This protein binds this small molecule.
Small molecule (SMILES): Nc1ncnc2c1ncn2[C@@H]1O[C@H](COP(=O)(O)OP(=O)(O)OP(O)(O)=S)[C@@H](O)[C@H]1O

Sequence of chain 4.D:
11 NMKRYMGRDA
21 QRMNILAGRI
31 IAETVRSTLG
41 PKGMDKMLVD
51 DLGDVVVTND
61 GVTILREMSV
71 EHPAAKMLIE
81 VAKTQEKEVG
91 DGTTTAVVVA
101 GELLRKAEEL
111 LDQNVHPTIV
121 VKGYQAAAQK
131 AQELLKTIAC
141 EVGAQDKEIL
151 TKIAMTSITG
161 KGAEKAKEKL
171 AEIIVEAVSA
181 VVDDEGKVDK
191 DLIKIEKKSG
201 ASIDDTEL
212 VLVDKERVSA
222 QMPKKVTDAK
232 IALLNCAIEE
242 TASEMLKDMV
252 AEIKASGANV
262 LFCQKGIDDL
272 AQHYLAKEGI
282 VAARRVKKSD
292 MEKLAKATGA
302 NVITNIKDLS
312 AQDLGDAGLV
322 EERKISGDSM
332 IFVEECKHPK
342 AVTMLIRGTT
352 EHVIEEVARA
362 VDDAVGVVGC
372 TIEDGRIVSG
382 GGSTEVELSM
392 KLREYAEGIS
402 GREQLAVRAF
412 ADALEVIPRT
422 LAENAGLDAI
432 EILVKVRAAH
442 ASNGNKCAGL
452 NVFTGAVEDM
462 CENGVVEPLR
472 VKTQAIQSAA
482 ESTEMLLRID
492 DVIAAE

Binding-site contacts:
Ligand atom O1A contacts residue GLY40 of chain 4.D at 3.2 Å (h-bond).
Ligand atom O3G contacts residue ASP91 of chain 4.D at 2.5 Å (salt-bridge).
Ligand atom O1B contacts residue ASP91 of chain 4.D at 2.6 Å (salt-bridge).
Ligand atom C3' contacts residue GLU468 of chain 4.D at 2.7 Å.
Ligand atom O3B contacts residue THR93 of chain 4.D at 3.5 Å (h-bond).
Ligand atom C2' contacts residue GLU468 of chain 4.D at 2.5 Å.
Ligand atom C1' contacts residue GLY382 of chain 4.D at 3.4 Å.
Ligand atom N1 contacts residue ASN452 of chain 4.D at 3.6 Å.
Ligand atom O2' contacts residue GLU468 of chain 4.D at 2.4 Å (salt-bridge).
Ligand atom O2G contacts residue THR93 of chain 4.D at 3.1 Å (h-bond).
Ligand atom O2G contacts residue GLY92 of chain 4.D at 3.2 Å (h-bond).
Ligand atom PB contacts residue GLY92 of chain 4.D at 3.7 Å.
Ligand atom C2 contacts residue GLY382 of chain 4.D at 3.5 Å.
Ligand atom O3B contacts residue THR94 of chain 4.D at 3.6 Å.
Ligand atom S1G contacts residue THR94 of chain 4.D at 3.4 Å (h-bond).
Ligand atom PG contacts residue ASP91 of chain 4.D at 3.3 Å.
Ligand atom O3B contacts residue ASP91 of chain 4.D at 3.6 Å.
Ligand atom O2B contacts residue GLY92 of chain 4.D at 3.3 Å.
Ligand atom C4 contacts residue VAL466 of chain 4.D at 3.3 Å (hydrophobic).
Ligand atom N1 contacts residue VAL466 of chain 4.D at 3.7 Å.
Ligand atom O3' contacts residue GLU468 of chain 4.D at 3.4 Å (salt-bridge).
Ligand atom O2G contacts residue ASP60 of chain 4.D at 3.5 Å (salt-bridge).
Ligand atom N3 contacts residue GLY382 of chain 4.D at 2.8 Å.
Ligand atom PB contacts residue ASP91 of chain 4.D at 3.7 Å.
Ligand atom C6 contacts residue VAL466 of chain 4.D at 3.4 Å (hydrophobic).
Ligand atom O3B contacts residue GLY92 of chain 4.D at 3.3 Å (h-bond).
Ligand atom O2' contacts residue GLY382 of chain 4.D at 2.7 Å (h-bond).
Ligand atom N3 contacts residue VAL466 of chain 4.D at 3.7 Å.
Ligand atom O1A contacts residue THR38 of chain 4.D at 3.7 Å.
Ligand atom O2B contacts residue THR95 of chain 4.D at 3.0 Å.
Ligand atom C2' contacts residue GLY382 of chain 4.D at 3.6 Å.
Ligand atom O1B contacts residue GLY92 of chain 4.D at 3.5 Å (h-bond).
Ligand atom N7 contacts residue VAL466 of chain 4.D at 3.7 Å.
Ligand atom C5 contacts residue VAL466 of chain 4.D at 3.2 Å (hydrophobic).
Ligand atom C2 contacts residue LEU451 of chain 4.D at 3.4 Å (hydrophobic).
Ligand atom O2G contacts residue ASP91 of chain 4.D at 3.2 Å (salt-bridge).
Ligand atom O3' contacts residue LYS473 of chain 4.D at 3.7 Å.
Ligand atom O2' contacts residue GLY381 of chain 4.D at 2.8 Å.
Ligand atom S1G contacts residue ASP60 of chain 4.D at 3.3 Å (salt-bridge).
Ligand atom N6 contacts residue VAL466 of chain 4.D at 3.3 Å.